Binding-site contacts:
Ligand atom O2' contacts residue MET1 of chain 1.L at 3.5 Å (h-bond).
Ligand atom C4 contacts residue SMC355 of chain 1.C at 3.7 Å.
Ligand atom O3' contacts residue HIS235 of chain 1.C at 3.4 Å (h-bond).
Ligand atom N3 contacts residue VAL280 of chain 1.C at 3.6 Å.
Ligand atom N6 contacts residue TRP311 of chain 1.C at 2.9 Å (h-bond).
Ligand atom N3 contacts residue SMC355 of chain 1.C at 3.6 Å (h-bond).
Ligand atom C2' contacts residue SER233 of chain 1.C at 3.6 Å.
Ligand atom C5 contacts residue SMC355 of chain 1.C at 3.5 Å.
Ligand atom C6 contacts residue GLY356 of chain 1.C at 3.7 Å.
Ligand atom C6 contacts residue PHE131 of chain 1.C at 3.6 Å (hydrophobic).
Ligand atom N9 contacts residue PHE131 of chain 1.C at 3.8 Å.
Ligand atom C2 contacts residue ILE309 of chain 1.C at 3.6 Å (hydrophobic).
Ligand atom N7 contacts residue GLY356 of chain 1.C at 3.2 Å.
Ligand atom O4' contacts residue SMC355 of chain 1.C at 3.5 Å.
Ligand atom N1 contacts residue SMC355 of chain 1.C at 3.3 Å (h-bond).
Ligand atom N7 contacts residue CYS132 of chain 1.C at 3.5 Å.
Ligand atom N7 contacts residue PHE131 of chain 1.C at 3.3 Å.
Ligand atom C5 contacts residue GLY356 of chain 1.C at 3.4 Å.
Ligand atom O2' contacts residue PHE131 of chain 1.C at 3.5 Å.
Ligand atom O2' contacts residue HIS235 of chain 1.C at 2.9 Å (h-bond).
Ligand atom N1 contacts residue TRP311 of chain 1.C at 3.4 Å.
Ligand atom C8 contacts residue GLY356 of chain 1.C at 3.8 Å.
Ligand atom C3' contacts residue MET1 of chain 1.L at 3.8 Å (hydrophobic).
Ligand atom C3' contacts residue SER233 of chain 1.C at 2.9 Å.
Ligand atom C5 contacts residue PHE131 of chain 1.C at 3.7 Å (hydrophobic).
Ligand atom O2' contacts residue SF41 of chain 1.M at 3.8 Å.
Ligand atom N1 contacts residue ASN312 of chain 1.C at 2.9 Å (h-bond).
Ligand atom C2 contacts residue VAL280 of chain 1.C at 3.4 Å (hydrophobic).
Ligand atom C6 contacts residue TRP311 of chain 1.C at 3.4 Å (hydrophobic).
Ligand atom N6 contacts residue ASN312 of chain 1.C at 3.0 Å (h-bond).
Ligand atom C2 contacts residue SMC355 of chain 1.C at 3.4 Å.
Ligand atom O3' contacts residue GLU278 of chain 1.C at 3.2 Å (salt-bridge).
Ligand atom C2 contacts residue ASN312 of chain 1.C at 3.4 Å.
Ligand atom C8 contacts residue PHE131 of chain 1.C at 3.3 Å (hydrophobic).
Ligand atom N3 contacts residue ILE309 of chain 1.C at 3.6 Å.
Ligand atom N6 contacts residue PHE131 of chain 1.C at 2.8 Å (h-bond).
Ligand atom O3' contacts residue SER233 of chain 1.C at 2.4 Å (h-bond).
Ligand atom C6 contacts residue SMC355 of chain 1.C at 3.3 Å.
Ligand atom C2' contacts residue MET1 of chain 1.L at 3.6 Å (hydrophobic).
Ligand atom O2' contacts residue SER233 of chain 1.C at 3.2 Å (h-bond).

A small-molecule ligand and the protein it binds are described below.
Small molecule (SMILES): C[C@H]1O[C@@H](n2cnc3c(N)ncnc32)[C@H](O)[C@@H]1O

Sequence of chain 1.C:
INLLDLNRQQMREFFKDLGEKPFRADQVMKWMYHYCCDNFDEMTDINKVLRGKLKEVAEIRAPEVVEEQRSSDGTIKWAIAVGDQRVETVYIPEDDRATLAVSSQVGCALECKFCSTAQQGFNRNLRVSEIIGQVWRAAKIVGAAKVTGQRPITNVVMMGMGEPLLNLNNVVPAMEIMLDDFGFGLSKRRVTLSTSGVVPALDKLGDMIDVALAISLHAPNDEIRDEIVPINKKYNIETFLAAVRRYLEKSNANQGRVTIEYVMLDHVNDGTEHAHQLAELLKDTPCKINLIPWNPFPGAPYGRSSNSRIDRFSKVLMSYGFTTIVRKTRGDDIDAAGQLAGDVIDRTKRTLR